Sequence of chain 1.A:
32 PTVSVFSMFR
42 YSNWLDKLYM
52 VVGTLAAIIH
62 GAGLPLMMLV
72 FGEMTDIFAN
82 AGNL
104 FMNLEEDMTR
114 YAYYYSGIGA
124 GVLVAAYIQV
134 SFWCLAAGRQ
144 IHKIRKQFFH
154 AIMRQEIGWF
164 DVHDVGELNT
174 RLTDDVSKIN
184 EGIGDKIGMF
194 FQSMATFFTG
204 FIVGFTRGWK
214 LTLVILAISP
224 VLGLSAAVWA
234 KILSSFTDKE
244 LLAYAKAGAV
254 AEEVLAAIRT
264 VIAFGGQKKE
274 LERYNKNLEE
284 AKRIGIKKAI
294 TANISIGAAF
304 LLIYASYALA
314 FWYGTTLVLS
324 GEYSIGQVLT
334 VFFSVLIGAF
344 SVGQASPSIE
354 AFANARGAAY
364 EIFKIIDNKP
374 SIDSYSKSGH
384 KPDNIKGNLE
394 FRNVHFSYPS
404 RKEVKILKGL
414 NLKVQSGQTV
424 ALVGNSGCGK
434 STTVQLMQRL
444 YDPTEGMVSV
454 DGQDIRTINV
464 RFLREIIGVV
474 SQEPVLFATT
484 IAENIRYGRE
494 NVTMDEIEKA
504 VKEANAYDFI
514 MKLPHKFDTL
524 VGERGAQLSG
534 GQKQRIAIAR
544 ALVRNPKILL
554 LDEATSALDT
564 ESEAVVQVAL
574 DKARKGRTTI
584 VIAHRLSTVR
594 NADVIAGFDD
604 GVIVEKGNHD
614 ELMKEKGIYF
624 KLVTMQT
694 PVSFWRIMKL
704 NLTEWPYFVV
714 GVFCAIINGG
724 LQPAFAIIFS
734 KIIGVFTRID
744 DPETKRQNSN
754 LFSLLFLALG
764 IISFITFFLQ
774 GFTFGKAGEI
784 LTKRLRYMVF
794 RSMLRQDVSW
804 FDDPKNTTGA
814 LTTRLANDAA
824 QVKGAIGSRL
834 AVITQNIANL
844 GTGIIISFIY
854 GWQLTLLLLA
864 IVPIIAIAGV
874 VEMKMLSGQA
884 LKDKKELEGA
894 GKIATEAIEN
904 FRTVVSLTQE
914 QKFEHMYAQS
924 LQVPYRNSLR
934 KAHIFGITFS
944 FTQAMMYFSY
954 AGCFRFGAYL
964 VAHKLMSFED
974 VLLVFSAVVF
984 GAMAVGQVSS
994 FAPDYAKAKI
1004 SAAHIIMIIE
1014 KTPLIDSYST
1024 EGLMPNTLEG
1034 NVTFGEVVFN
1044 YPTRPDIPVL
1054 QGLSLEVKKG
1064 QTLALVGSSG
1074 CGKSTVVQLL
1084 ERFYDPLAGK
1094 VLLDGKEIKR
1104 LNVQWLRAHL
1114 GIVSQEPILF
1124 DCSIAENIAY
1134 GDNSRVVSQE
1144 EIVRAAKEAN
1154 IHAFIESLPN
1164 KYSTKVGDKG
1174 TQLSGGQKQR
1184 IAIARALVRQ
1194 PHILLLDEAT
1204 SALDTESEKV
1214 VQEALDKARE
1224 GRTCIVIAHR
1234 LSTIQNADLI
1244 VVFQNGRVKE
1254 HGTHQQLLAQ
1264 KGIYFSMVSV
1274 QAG

Binding-site contacts:
Ligand atom C1 contacts residue PHE959 of chain 1.A at 3.6 Å (hydrophobic).
Ligand atom C2 contacts residue PHE959 of chain 1.A at 3.6 Å (hydrophobic).
Ligand atom O1 contacts residue GLN856 of chain 1.A at 3.3 Å (h-bond).
Ligand atom C21 contacts residue ALA863 of chain 1.A at 4.1 Å (hydrophobic).
Ligand atom C27 contacts residue ALA863 of chain 1.A at 4.4 Å (hydrophobic).
Ligand atom C20 contacts residue LEU859 of chain 1.A at 4.0 Å (hydrophobic).
Ligand atom C21 contacts residue LEU860 of chain 1.A at 4.2 Å (hydrophobic).
Ligand atom C18 contacts residue LEU859 of chain 1.A at 3.9 Å (hydrophobic).
Ligand atom C21 contacts residue LEU859 of chain 1.A at 3.3 Å (hydrophobic).
Ligand atom C3 contacts residue GLN856 of chain 1.A at 4.4 Å.
Ligand atom C24 contacts residue ALA863 of chain 1.A at 4.3 Å (hydrophobic).

A small-molecule ligand and the protein it binds are described below.
Small molecule (SMILES): CC(C)CCC[C@@H](C)[C@H]1CC[C@H]2[C@@H]3CC=C4C[C@@H](O)CC[C@]4(C)[C@H]3CC[C@]12C